Binding-site contacts:
Ligand atom C5 contacts residue LEU18 of chain 1.F at 4.4 Å (hydrophobic).
Ligand atom C19 contacts residue VAL84 of chain 1.F at 4.1 Å (hydrophobic).
Ligand atom C6 contacts residue LEU18 of chain 1.F at 3.9 Å (hydrophobic).
Ligand atom C1 contacts residue MET112 of chain 1.F at 3.7 Å (hydrophobic).
Ligand atom O26 contacts residue PHE86 of chain 1.F at 3.5 Å.
Ligand atom C10 contacts residue PHE116 of chain 1.F at 3.5 Å (hydrophobic).
Ligand atom C6 contacts residue TYR14 of chain 1.F at 3.2 Å (hydrophobic).
Ligand atom C2 contacts residue MET112 of chain 1.F at 4.3 Å (hydrophobic).
Ligand atom C2 contacts residue ASP99 of chain 1.F at 3.9 Å.
Ligand atom C1 contacts residue ASN38 of chain 1.F at 3.6 Å.
Ligand atom C13 contacts residue VAL84 of chain 1.F at 4.3 Å (hydrophobic).
Ligand atom C6 contacts residue ASN38 of chain 1.F at 4.2 Å.
Ligand atom C2 contacts residue ALA114 of chain 1.F at 3.9 Å (hydrophobic).
Ligand atom C11 contacts residue ASN38 of chain 1.F at 4.3 Å.
Ligand atom C10 contacts residue ASN38 of chain 1.F at 3.8 Å.
Ligand atom C10 contacts residue PRO97 of chain 1.F at 3.9 Å (hydrophobic).
Ligand atom C27 contacts residue SER58 of chain 1.F at 4.2 Å.
Ligand atom C26 contacts residue PHE86 of chain 1.F at 3.8 Å (hydrophobic).
Ligand atom C2 contacts residue ASN38 of chain 1.F at 3.3 Å.
Ligand atom C1 contacts residue ASP99 of chain 1.F at 3.7 Å.
Ligand atom C19 contacts residue LEU63 of chain 1.F at 3.9 Å (hydrophobic).
Ligand atom C11 contacts residue PHE116 of chain 1.F at 3.7 Å (hydrophobic).
Ligand atom C4 contacts residue VAL84 of chain 1.F at 4.2 Å (hydrophobic).
Ligand atom O1 contacts residue MET112 of chain 1.F at 3.0 Å.
Ligand atom O1 contacts residue PHE82 of chain 1.F at 3.9 Å.
Ligand atom O1 contacts residue ASN38 of chain 1.F at 4.1 Å.
Ligand atom C25 contacts residue PHE86 of chain 1.F at 3.9 Å (hydrophobic).
Ligand atom O1 contacts residue ASP99 of chain 1.F at 2.5 Å (salt-bridge).
Ligand atom C18 contacts residue LEU63 of chain 1.F at 4.0 Å (hydrophobic).
Ligand atom C1 contacts residue TYR14 of chain 1.F at 3.3 Å (hydrophobic).
Ligand atom C18 contacts residue SER58 of chain 1.F at 4.4 Å.
Ligand atom O1 contacts residue TYR14 of chain 1.F at 2.6 Å (h-bond).
Ligand atom C1 contacts residue PHE82 of chain 1.F at 4.0 Å (hydrophobic).
Ligand atom C18 contacts residue VAL84 of chain 1.F at 4.2 Å (hydrophobic).
Ligand atom C4 contacts residue ASN38 of chain 1.F at 4.1 Å.
Ligand atom C11 contacts residue VAL95 of chain 1.F at 4.3 Å (hydrophobic).
Ligand atom C6 contacts residue TYR55 of chain 1.F at 4.1 Å (hydrophobic).
Ligand atom C19 contacts residue SER58 of chain 1.F at 4.1 Å.
Ligand atom C3 contacts residue ASN38 of chain 1.F at 3.6 Å.
Ligand atom C2 contacts residue PHE82 of chain 1.F at 3.8 Å (hydrophobic).

A protein and the small-molecule ligand that binds it are described below.
Small molecule (SMILES): C[C@]12CCc3c(ccc4cc(O)ccc34)[C@@H]1CCC2=O

Sequence of chain 1.F:
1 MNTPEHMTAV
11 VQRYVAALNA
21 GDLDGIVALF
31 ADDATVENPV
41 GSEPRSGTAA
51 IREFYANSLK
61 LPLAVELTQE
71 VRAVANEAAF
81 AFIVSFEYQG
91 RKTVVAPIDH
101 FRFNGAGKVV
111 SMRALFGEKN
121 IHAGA